The protein below binds the small molecule below.
Small molecule (SMILES): CC[C@H](/C=C(/C)[C@@H]1C[C@@H](OC)C[C@H](O)C(C)(C)[C@@]2(O)O[C@@H](C[C@@H](OC)[C@H](O)C(=O)O1)C[C@@H](OC)[C@H]2O)CO

Sequence of chain 21.B:
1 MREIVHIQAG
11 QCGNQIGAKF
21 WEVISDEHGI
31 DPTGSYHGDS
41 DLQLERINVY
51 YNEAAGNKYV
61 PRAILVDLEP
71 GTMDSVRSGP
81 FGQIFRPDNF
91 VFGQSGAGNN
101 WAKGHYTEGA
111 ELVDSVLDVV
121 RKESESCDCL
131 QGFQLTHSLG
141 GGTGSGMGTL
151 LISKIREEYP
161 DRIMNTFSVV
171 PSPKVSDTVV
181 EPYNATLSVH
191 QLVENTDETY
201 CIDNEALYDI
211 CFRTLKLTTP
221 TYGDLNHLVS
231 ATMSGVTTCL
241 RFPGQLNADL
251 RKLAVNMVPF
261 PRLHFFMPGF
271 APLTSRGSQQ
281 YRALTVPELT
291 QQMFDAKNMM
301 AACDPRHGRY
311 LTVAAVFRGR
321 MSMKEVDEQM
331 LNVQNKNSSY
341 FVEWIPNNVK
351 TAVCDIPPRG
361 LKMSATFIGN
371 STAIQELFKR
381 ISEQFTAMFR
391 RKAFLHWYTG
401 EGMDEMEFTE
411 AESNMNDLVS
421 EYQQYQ

Sequence of chain 19.B:
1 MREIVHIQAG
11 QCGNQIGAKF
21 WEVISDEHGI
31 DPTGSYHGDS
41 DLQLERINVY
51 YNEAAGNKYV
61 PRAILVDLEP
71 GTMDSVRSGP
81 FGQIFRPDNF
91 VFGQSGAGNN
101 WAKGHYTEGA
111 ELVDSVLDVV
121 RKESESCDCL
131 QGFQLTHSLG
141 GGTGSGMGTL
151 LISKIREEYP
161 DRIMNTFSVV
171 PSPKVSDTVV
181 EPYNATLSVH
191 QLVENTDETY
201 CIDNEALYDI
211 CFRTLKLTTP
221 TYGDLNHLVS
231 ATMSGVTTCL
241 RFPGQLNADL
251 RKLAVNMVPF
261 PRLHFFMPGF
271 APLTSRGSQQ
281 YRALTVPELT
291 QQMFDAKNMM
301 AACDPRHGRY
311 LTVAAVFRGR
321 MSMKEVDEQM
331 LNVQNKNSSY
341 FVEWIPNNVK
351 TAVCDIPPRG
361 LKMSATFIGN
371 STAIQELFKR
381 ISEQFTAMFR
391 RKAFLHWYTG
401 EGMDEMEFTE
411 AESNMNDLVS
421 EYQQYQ

Binding-site contacts:
Ligand atom C19 contacts residue GLU125 of chain 21.B at 3.7 Å.
Ligand atom O91 contacts residue ASP295 of chain 19.B at 3.6 Å.
Ligand atom C6 contacts residue LYS297 of chain 19.B at 2.9 Å.
Ligand atom C2 contacts residue ASP295 of chain 19.B at 3.4 Å.
Ligand atom C10 contacts residue GLU125 of chain 21.B at 3.8 Å.
Ligand atom C24 contacts residue PHE294 of chain 19.B at 3.5 Å (hydrophobic).
Ligand atom O2 contacts residue ALA296 of chain 19.B at 3.7 Å.
Ligand atom O1 contacts residue ALA296 of chain 19.B at 3.4 Å (h-bond).
Ligand atom C1 contacts residue ASP295 of chain 19.B at 4.0 Å.
Ligand atom C26 contacts residue TYR310 of chain 19.B at 3.8 Å (hydrophobic).
Ligand atom C24 contacts residue TYR310 of chain 19.B at 3.6 Å (hydrophobic).
Ligand atom C11 contacts residue GLU125 of chain 21.B at 3.9 Å.
Ligand atom C22 contacts residue TYR340 of chain 19.B at 4.1 Å (hydrophobic).
Ligand atom C5 contacts residue LYS297 of chain 19.B at 3.7 Å.
Ligand atom C6 contacts residue ASP118 of chain 21.B at 3.2 Å.
Ligand atom C27 contacts residue PHE294 of chain 19.B at 4.1 Å (hydrophobic).
Ligand atom O24 contacts residue TYR310 of chain 19.B at 2.8 Å (h-bond).
Ligand atom C8 contacts residue ASP118 of chain 21.B at 3.8 Å.
Ligand atom O7 contacts residue LYS297 of chain 19.B at 3.7 Å.
Ligand atom C18 contacts residue GLU125 of chain 21.B at 3.3 Å.
Ligand atom C27 contacts residue PHE341 of chain 19.B at 4.0 Å (hydrophobic).
Ligand atom O24 contacts residue PHE294 of chain 19.B at 2.9 Å (h-bond).
Ligand atom C17 contacts residue LYS122 of chain 21.B at 3.6 Å.
Ligand atom C7 contacts residue ASP118 of chain 21.B at 4.1 Å.
Ligand atom O2 contacts residue ARG306 of chain 19.B at 3.7 Å.
Ligand atom C23 contacts residue PHE294 of chain 19.B at 3.6 Å (hydrophobic).
Ligand atom C18 contacts residue ARG121 of chain 21.B at 4.1 Å.
Ligand atom O11 contacts residue GLU125 of chain 21.B at 2.8 Å (salt-bridge).
Ligand atom C27 contacts residue VAL333 of chain 19.B at 3.8 Å (hydrophobic).
Ligand atom O7 contacts residue ASP118 of chain 21.B at 3.6 Å.
Ligand atom C19 contacts residue LYS122 of chain 21.B at 3.8 Å.
Ligand atom O3 contacts residue ARG306 of chain 19.B at 3.2 Å (salt-bridge).
Ligand atom C16 contacts residue ARG306 of chain 19.B at 3.6 Å.
Ligand atom O1 contacts residue PHE294 of chain 19.B at 3.3 Å (h-bond).
Ligand atom O1 contacts residue ASP295 of chain 19.B at 3.7 Å.
Ligand atom O8 contacts residue ASP118 of chain 21.B at 2.7 Å (salt-bridge).
Ligand atom C7 contacts residue LYS297 of chain 19.B at 3.5 Å.
Ligand atom C26 contacts residue PHE294 of chain 19.B at 3.9 Å (hydrophobic).
Ligand atom C20 contacts residue PHE294 of chain 19.B at 3.9 Å (hydrophobic).
Ligand atom O2 contacts residue ASP295 of chain 19.B at 2.8 Å (salt-bridge).